A protein and the small-molecule ligand that binds it are described below.
Small molecule (SMILES): CC(=O)N[C@H]1[C@H](O[C@H]2[C@H](O)[C@@H](NC(C)=O)CO[C@@H]2CO[C@@H]2O[C@@H](C)[C@@H](O)[C@@H](O)[C@@H]2O)O[C@H](CO)[C@@H](O)[C@@H]1O

Binding-site contacts:
Ligand atom O7 contacts residue GLU155 of chain 5.C at 3.8 Å.
Ligand atom O6 contacts residue HIS104 of chain 2.C at 4.4 Å.
Ligand atom C8 contacts residue ASN154 of chain 5.C at 3.6 Å.
Ligand atom C7 contacts residue ASN154 of chain 5.C at 3.4 Å.
Ligand atom C1 contacts residue HIS104 of chain 2.C at 4.3 Å.
Ligand atom C5 contacts residue ASN154 of chain 5.C at 3.7 Å.
Ligand atom C8 contacts residue GLU155 of chain 5.C at 3.6 Å.
Ligand atom C5 contacts residue HIS104 of chain 2.C at 3.1 Å.
Ligand atom O7 contacts residue ASN154 of chain 5.C at 3.2 Å (h-bond).
Ligand atom O5 contacts residue HIS104 of chain 2.C at 4.0 Å.
Ligand atom C3 contacts residue ASN154 of chain 5.C at 3.8 Å.
Ligand atom C8 contacts residue HIS104 of chain 2.C at 3.9 Å.
Ligand atom C4 contacts residue ASN154 of chain 5.C at 4.3 Å.
Ligand atom C7 contacts residue GLU155 of chain 5.C at 4.2 Å.
Ligand atom N2 contacts residue ASN154 of chain 5.C at 2.8 Å (h-bond).
Ligand atom C5 contacts residue ASN154 of chain 5.C at 4.3 Å.
Ligand atom O5 contacts residue ASN154 of chain 5.C at 2.4 Å (h-bond).
Ligand atom C6 contacts residue ASN154 of chain 5.C at 3.8 Å.
Ligand atom C2 contacts residue ASN154 of chain 5.C at 2.4 Å.
Ligand atom O5 contacts residue HIS104 of chain 2.C at 2.9 Å.
Ligand atom C1 contacts residue HIS104 of chain 2.C at 3.6 Å.
Ligand atom C1 contacts residue ASN154 of chain 5.C at 1.4 Å.
Ligand atom C6 contacts residue HIS104 of chain 2.C at 3.3 Å.

Sequence of chain 5.C:
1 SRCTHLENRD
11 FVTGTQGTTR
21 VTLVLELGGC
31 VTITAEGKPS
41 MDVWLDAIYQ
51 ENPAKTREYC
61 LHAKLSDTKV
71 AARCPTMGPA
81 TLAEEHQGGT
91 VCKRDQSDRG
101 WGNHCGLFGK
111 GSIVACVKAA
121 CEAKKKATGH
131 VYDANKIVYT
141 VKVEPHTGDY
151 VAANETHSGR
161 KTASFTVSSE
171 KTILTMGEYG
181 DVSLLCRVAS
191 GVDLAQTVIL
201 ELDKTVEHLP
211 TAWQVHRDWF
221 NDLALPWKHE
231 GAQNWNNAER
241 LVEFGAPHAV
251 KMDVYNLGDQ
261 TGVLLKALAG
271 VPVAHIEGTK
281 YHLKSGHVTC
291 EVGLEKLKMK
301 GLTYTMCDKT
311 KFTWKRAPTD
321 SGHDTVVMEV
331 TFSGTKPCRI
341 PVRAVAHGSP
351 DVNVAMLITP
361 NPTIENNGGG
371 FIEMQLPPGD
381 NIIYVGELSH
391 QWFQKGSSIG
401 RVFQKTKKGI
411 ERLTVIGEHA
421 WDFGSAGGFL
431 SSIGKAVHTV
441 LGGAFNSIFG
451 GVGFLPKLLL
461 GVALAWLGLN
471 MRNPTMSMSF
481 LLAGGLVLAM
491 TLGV

Sequence of chain 2.C:
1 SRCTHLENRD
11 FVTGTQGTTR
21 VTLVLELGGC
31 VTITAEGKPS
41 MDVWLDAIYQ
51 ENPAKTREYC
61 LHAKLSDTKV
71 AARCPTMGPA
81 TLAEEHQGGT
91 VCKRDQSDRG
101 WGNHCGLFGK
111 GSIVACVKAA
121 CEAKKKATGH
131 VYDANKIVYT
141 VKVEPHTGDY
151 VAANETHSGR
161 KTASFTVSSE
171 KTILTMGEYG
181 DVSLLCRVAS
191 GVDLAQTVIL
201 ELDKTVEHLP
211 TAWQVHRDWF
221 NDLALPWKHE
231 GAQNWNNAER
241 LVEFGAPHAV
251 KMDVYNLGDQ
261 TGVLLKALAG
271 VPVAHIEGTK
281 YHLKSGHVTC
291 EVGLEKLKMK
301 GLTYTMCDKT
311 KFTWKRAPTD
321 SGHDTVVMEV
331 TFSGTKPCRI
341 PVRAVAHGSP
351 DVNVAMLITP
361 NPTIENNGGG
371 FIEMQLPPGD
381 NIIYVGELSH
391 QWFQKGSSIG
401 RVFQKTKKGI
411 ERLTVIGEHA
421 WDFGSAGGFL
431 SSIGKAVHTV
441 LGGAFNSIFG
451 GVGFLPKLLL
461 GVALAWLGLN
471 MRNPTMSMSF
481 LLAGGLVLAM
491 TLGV